Sequence of chain 1.D:
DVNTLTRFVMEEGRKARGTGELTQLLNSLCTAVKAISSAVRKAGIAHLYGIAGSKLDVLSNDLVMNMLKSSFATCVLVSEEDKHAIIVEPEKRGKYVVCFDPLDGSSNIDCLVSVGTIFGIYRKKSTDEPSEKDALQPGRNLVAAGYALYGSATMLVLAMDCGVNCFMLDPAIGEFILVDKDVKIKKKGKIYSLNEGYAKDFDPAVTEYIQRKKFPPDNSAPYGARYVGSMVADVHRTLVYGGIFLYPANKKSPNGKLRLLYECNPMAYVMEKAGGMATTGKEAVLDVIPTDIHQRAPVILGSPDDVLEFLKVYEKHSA

The small molecule below binds the protein below.
Small molecule (SMILES): COc1cc(-c2ccc(OC)nc2)c2oc(NS(=O)(=O)c3cc(Cl)ccc3Cl)nc2c1

Sequence of chain 1.A:
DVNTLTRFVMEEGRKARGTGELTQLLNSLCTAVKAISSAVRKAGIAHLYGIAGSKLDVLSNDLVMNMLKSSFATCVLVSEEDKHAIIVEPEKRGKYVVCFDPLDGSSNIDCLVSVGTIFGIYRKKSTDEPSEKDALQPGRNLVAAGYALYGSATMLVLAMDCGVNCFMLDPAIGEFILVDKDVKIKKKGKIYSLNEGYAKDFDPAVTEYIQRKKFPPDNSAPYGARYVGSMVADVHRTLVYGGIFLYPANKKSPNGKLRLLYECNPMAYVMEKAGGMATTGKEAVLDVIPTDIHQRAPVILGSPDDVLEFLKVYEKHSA

Binding-site contacts:
Ligand atom C3 contacts residue LEU31 of chain 1.A at 3.4 Å (hydrophobic).
Ligand atom C7 contacts residue GLY22 of chain 1.A at 3.4 Å.
Ligand atom S contacts residue GLY29 of chain 1.A at 3.6 Å (h-bond).
Ligand atom C6 contacts residue GLY22 of chain 1.A at 3.2 Å.
Ligand atom O2 contacts residue THR28 of chain 1.A at 3.6 Å.
Ligand atom O3 contacts residue GLY22 of chain 1.A at 3.0 Å (h-bond).
Ligand atom C16 contacts residue GLY27 of chain 1.D at 3.5 Å.
Ligand atom CL2 contacts residue VAL18 of chain 1.A at 3.6 Å.
Ligand atom O1 contacts residue THR32 of chain 1.A at 3.0 Å (h-bond).
Ligand atom C7 contacts residue THR32 of chain 1.A at 3.6 Å.
Ligand atom CL1 contacts residue GLY27 of chain 1.A at 3.6 Å.
Ligand atom N1 contacts residue GLY22 of chain 1.A at 3.3 Å.
Ligand atom CL2 contacts residue MET178 of chain 1.A at 3.6 Å.
Ligand atom C16 contacts residue A741 of chain 1.H at 3.7 Å.
Ligand atom C9 contacts residue ARG23 of chain 1.A at 3.4 Å.
Ligand atom O1 contacts residue GLY29 of chain 1.A at 3.1 Å.
Ligand atom N1 contacts residue THR32 of chain 1.A at 2.8 Å (h-bond).
Ligand atom N contacts residue GLY29 of chain 1.A at 3.1 Å (h-bond).
Ligand atom N1 contacts residue GLY29 of chain 1.A at 3.5 Å.
Ligand atom N2 contacts residue GLY27 of chain 1.D at 3.3 Å (h-bond).
Ligand atom C3 contacts residue THR32 of chain 1.A at 3.4 Å.
Ligand atom N contacts residue THR28 of chain 1.A at 3.4 Å (h-bond).
Ligand atom C18 contacts residue ARG26 of chain 1.A at 3.2 Å.
Ligand atom C16 contacts residue THR28 of chain 1.D at 3.6 Å.
Ligand atom C14 contacts residue ARG26 of chain 1.A at 3.4 Å.
Ligand atom C3 contacts residue GLY22 of chain 1.A at 3.7 Å.
Ligand atom CL1 contacts residue ALA25 of chain 1.A at 3.5 Å.
Ligand atom C2 contacts residue LEU31 of chain 1.A at 3.4 Å (hydrophobic).
Ligand atom O4 contacts residue ARG23 of chain 1.A at 3.4 Å.
Ligand atom N contacts residue GLY27 of chain 1.A at 2.8 Å.
Ligand atom C1 contacts residue MET178 of chain 1.A at 3.7 Å (hydrophobic).
Ligand atom C12 contacts residue GLY22 of chain 1.A at 3.1 Å.
Ligand atom O4 contacts residue A741 of chain 1.H at 3.7 Å.
Ligand atom O3 contacts residue GLY27 of chain 1.A at 3.0 Å (h-bond).
Ligand atom O1 contacts residue GLU30 of chain 1.A at 3.6 Å.
Ligand atom O1 contacts residue LEU31 of chain 1.A at 3.3 Å (h-bond).
Ligand atom C6 contacts residue GLY27 of chain 1.A at 3.4 Å.
Ligand atom C10 contacts residue ARG23 of chain 1.A at 3.5 Å.
Ligand atom C18 contacts residue GLY27 of chain 1.A at 3.3 Å.
Ligand atom C6 contacts residue GLY29 of chain 1.A at 3.3 Å.